This protein binds this small molecule.
Small molecule (SMILES): CC(=O)N[C@@H]1[C@@H](O)[C@H](O)[C@@H](CO)O[C@H]1O

Sequence of chain 1.A:
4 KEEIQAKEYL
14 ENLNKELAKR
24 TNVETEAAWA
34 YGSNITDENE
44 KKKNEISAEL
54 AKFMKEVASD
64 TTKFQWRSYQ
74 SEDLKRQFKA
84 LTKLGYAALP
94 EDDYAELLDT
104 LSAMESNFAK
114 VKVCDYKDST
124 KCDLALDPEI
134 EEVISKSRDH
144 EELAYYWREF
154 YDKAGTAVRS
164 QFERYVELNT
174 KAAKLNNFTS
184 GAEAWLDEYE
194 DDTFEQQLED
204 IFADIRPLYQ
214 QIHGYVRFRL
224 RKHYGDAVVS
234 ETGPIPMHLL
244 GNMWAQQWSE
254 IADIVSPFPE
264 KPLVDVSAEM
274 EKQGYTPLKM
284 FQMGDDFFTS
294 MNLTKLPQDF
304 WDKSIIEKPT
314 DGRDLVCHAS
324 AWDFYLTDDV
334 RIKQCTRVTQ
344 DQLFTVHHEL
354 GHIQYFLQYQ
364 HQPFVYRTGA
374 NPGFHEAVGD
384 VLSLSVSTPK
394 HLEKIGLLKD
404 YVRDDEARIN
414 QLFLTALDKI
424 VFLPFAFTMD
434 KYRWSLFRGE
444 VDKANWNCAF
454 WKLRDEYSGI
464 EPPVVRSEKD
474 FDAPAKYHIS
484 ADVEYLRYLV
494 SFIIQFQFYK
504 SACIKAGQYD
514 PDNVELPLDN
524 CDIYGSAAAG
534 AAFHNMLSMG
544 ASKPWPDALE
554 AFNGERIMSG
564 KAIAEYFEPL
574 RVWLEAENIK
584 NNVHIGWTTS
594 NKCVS

Binding-site contacts:
Ligand atom O5 contacts residue ASN295 of chain 1.A at 2.3 Å (h-bond).
Ligand atom C7 contacts residue ASN295 of chain 1.A at 3.6 Å.
Ligand atom O7 contacts residue ALA530 of chain 1.A at 3.7 Å.
Ligand atom N2 contacts residue ASN295 of chain 1.A at 2.7 Å (h-bond).
Ligand atom C7 contacts residue ALA530 of chain 1.A at 4.2 Å (hydrophobic).
Ligand atom C4 contacts residue ASN295 of chain 1.A at 3.9 Å.
Ligand atom C1 contacts residue ASN295 of chain 1.A at 1.4 Å.
Ligand atom O7 contacts residue ASN295 of chain 1.A at 4.0 Å.
Ligand atom C5 contacts residue ASN295 of chain 1.A at 3.6 Å.
Ligand atom C2 contacts residue ASN295 of chain 1.A at 2.1 Å.
Ligand atom O3 contacts residue ASN295 of chain 1.A at 4.5 Å.
Ligand atom C3 contacts residue ASN295 of chain 1.A at 3.5 Å.